Sequence of chain 2.A:
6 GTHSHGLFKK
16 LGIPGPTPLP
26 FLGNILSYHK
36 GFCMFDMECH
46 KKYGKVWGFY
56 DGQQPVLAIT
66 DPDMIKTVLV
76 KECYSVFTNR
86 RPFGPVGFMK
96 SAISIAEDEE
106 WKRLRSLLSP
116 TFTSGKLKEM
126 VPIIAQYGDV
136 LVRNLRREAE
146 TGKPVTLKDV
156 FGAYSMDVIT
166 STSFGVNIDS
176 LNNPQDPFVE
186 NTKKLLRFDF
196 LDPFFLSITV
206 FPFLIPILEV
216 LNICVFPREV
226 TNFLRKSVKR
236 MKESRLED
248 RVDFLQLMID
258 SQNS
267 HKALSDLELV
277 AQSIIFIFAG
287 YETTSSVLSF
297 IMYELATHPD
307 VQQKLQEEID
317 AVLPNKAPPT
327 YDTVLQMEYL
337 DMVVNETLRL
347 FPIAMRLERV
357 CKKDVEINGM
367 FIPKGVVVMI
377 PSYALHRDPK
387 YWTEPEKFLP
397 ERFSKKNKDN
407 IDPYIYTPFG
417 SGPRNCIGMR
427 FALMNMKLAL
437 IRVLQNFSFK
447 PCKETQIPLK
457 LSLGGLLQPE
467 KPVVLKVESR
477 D

Binding-site contacts:
Ligand atom C10 contacts residue ARG85 of chain 2.A at 3.8 Å.
Ligand atom C8 contacts residue HEM1 of chain 2.B at 3.5 Å.
Ligand atom C6 contacts residue ARG192 of chain 2.A at 3.5 Å.
Ligand atom O1 contacts residue ARG192 of chain 2.A at 2.6 Å (salt-bridge).
Ligand atom C4 contacts residue HEM1 of chain 2.B at 3.4 Å.
Ligand atom C10 contacts residue HEM1 of chain 2.B at 4.2 Å.
Ligand atom S1 contacts residue ALA285 of chain 2.A at 4.2 Å.
Ligand atom F1 contacts residue ARG192 of chain 2.A at 3.6 Å.
Ligand atom C4 contacts residue SER99 of chain 2.A at 3.9 Å.
Ligand atom F1 contacts residue SER99 of chain 2.A at 4.1 Å.
Ligand atom F1 contacts residue PHE284 of chain 2.A at 3.6 Å.
Ligand atom S1 contacts residue SER99 of chain 2.A at 3.8 Å.
Ligand atom C6 contacts residue HEM1 of chain 2.B at 3.4 Å.
Ligand atom O2 contacts residue PHE284 of chain 2.A at 4.0 Å.
Ligand atom O2 contacts residue SER99 of chain 2.A at 2.7 Å (h-bond).
Ligand atom C9 contacts residue ARG85 of chain 2.A at 3.7 Å.
Ligand atom S1 contacts residue ARG192 of chain 2.A at 3.8 Å.
Ligand atom O1 contacts residue ALA285 of chain 2.A at 3.4 Å.
Ligand atom C7 contacts residue ARG192 of chain 2.A at 3.8 Å.
Ligand atom O2 contacts residue ALA285 of chain 2.A at 4.1 Å.
Ligand atom C9 contacts residue HEM1 of chain 2.B at 4.2 Å.
Ligand atom S1 contacts residue PHE284 of chain 2.A at 4.1 Å.
Ligand atom C7 contacts residue HEM1 of chain 2.B at 3.7 Å.
Ligand atom C5 contacts residue ALA350 of chain 2.A at 4.4 Å (hydrophobic).
Ligand atom C8 contacts residue ARG192 of chain 2.A at 4.0 Å.
Ligand atom C7 contacts residue ALA350 of chain 2.A at 4.2 Å (hydrophobic).
Ligand atom O1 contacts residue PHE284 of chain 2.A at 3.7 Å.
Ligand atom C5 contacts residue HEM1 of chain 2.B at 4.0 Å.
Ligand atom C4 contacts residue ARG192 of chain 2.A at 4.4 Å.
Ligand atom O2 contacts residue ILE281 of chain 2.A at 3.5 Å.

The small molecule below binds the protein below.
Small molecule (SMILES): O=S(=O)(F)Cc1ccccc1